Sequence of chain 1.B:
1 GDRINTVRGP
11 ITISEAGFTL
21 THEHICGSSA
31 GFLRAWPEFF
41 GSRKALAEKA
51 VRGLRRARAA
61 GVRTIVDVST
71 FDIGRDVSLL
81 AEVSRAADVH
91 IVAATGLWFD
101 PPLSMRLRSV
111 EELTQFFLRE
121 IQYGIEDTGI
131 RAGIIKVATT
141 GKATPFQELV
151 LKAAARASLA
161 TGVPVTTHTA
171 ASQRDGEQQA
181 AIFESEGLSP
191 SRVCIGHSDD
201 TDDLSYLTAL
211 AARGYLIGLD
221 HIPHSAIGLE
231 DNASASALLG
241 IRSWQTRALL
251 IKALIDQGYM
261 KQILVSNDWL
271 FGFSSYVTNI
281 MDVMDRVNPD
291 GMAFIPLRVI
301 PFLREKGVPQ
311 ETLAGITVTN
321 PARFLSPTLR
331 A

Binding-site contacts:
Ligand atom C5' contacts residue LYS261 of chain 1.B at 3.9 Å.
Ligand atom C1' contacts residue MET260 of chain 1.B at 3.9 Å (hydrophobic).
Ligand atom C5' contacts residue GLY315 of chain 1.B at 3.5 Å.
Ligand atom C5' contacts residue ASN320 of chain 1.B at 3.1 Å.
Ligand atom C5' contacts residue ARG323 of chain 1.B at 3.9 Å.
Ligand atom C4' contacts residue LYS261 of chain 1.B at 4.0 Å.
Ligand atom C4' contacts residue GLY315 of chain 1.B at 3.4 Å.
Ligand atom C1' contacts residue GLY315 of chain 1.B at 4.0 Å.
Ligand atom C2' contacts residue THR312 of chain 1.B at 4.1 Å.
Ligand atom C4' contacts residue ILE316 of chain 1.B at 3.8 Å (hydrophobic).
Ligand atom C2' contacts residue GLU311 of chain 1.B at 3.9 Å.
Ligand atom C2' contacts residue MET260 of chain 1.B at 3.4 Å (hydrophobic).
Ligand atom C4' contacts residue THR312 of chain 1.B at 4.5 Å.
Ligand atom C3' contacts residue ILE316 of chain 1.B at 4.0 Å (hydrophobic).
Ligand atom CA contacts residue MET260 of chain 1.B at 4.2 Å (hydrophobic).
Ligand atom C3' contacts residue MET260 of chain 1.B at 3.5 Å (hydrophobic).
Ligand atom C4' contacts residue MET260 of chain 1.B at 3.6 Å (hydrophobic).
Ligand atom C4' contacts residue ASN320 of chain 1.B at 3.4 Å.
Ligand atom C contacts residue MET260 of chain 1.B at 4.5 Å (hydrophobic).
Ligand atom C6' contacts residue ASN320 of chain 1.B at 4.4 Å.
Ligand atom C2' contacts residue GLY315 of chain 1.B at 3.9 Å.
Ligand atom C6' contacts residue LYS261 of chain 1.B at 4.2 Å.
Ligand atom C6' contacts residue THR319 of chain 1.B at 4.3 Å.
Ligand atom C5' contacts residue THR319 of chain 1.B at 4.1 Å.
Ligand atom C6' contacts residue GLY315 of chain 1.B at 3.8 Å.
Ligand atom C contacts residue LYS261 of chain 1.B at 4.2 Å.
Ligand atom C3' contacts residue THR312 of chain 1.B at 3.7 Å.
Ligand atom C5' contacts residue ILE316 of chain 1.B at 4.3 Å (hydrophobic).
Ligand atom C1' contacts residue GLU311 of chain 1.B at 4.5 Å.
Ligand atom C3' contacts residue GLY315 of chain 1.B at 3.7 Å.
Ligand atom OXT contacts residue LYS261 of chain 1.B at 3.6 Å.
Ligand atom OXT contacts residue MET260 of chain 1.B at 3.7 Å.

A protein and the small-molecule ligand that binds it are described below.
Small molecule (SMILES): OCCc1ccccc1